Sequence of chain 1.B:
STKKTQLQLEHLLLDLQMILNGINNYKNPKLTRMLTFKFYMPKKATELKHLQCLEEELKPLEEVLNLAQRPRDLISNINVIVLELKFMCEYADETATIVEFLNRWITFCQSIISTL

This protein binds this small molecule.
Small molecule (SMILES): [H]/N=C(\N)N[C@H](CC(C)C)C(=O)NCC(=O)N1CCC(c2cc(-c3ccc(OCc4ccc(C(=O)O)o4)c(Cl)c3Cl)nn2C)CC1

Binding-site contacts:
Ligand atom O44 contacts residue THR41 of chain 1.B at 3.4 Å (h-bond).
Ligand atom C16 contacts residue LEU72 of chain 1.B at 3.8 Å (hydrophobic).
Ligand atom C38 contacts residue THR111 of chain 1.B at 3.8 Å.
Ligand atom CL9 contacts residue MET39 of chain 1.B at 3.6 Å.
Ligand atom C18 contacts residue LYS35 of chain 1.B at 3.4 Å.
Ligand atom CL9 contacts residue ALA73 of chain 1.B at 3.6 Å.
Ligand atom C10 contacts residue ARG38 of chain 1.B at 3.0 Å.
Ligand atom C21 contacts residue LEU72 of chain 1.B at 3.8 Å (hydrophobic).
Ligand atom C30 contacts residue LEU72 of chain 1.B at 3.7 Å (hydrophobic).
Ligand atom C14 contacts residue LYS43 of chain 1.B at 3.7 Å.
Ligand atom C15 contacts residue THR41 of chain 1.B at 3.6 Å.
Ligand atom N1 contacts residue TYR45 of chain 1.B at 3.4 Å.
Ligand atom N7 contacts residue LEU72 of chain 1.B at 3.8 Å.
Ligand atom C30 contacts residue ARG38 of chain 1.B at 3.5 Å.
Ligand atom N4 contacts residue GLU62 of chain 1.B at 2.7 Å (salt-bridge).
Ligand atom C36 contacts residue LYS43 of chain 1.B at 3.9 Å.
Ligand atom O44 contacts residue PHE42 of chain 1.B at 3.5 Å.
Ligand atom N4 contacts residue PHE44 of chain 1.B at 3.8 Å.
Ligand atom N2 contacts residue LYS43 of chain 1.B at 3.4 Å (salt-bridge).
Ligand atom C25 contacts residue LYS43 of chain 1.B at 3.6 Å.
Ligand atom C39 contacts residue LYS35 of chain 1.B at 3.3 Å.
Ligand atom C35 contacts residue LYS35 of chain 1.B at 3.1 Å.
Ligand atom C13 contacts residue LEU72 of chain 1.B at 3.8 Å (hydrophobic).
Ligand atom O41 contacts residue PRO34 of chain 1.B at 3.4 Å.
Ligand atom C33 contacts residue ARG38 of chain 1.B at 3.0 Å.
Ligand atom O43 contacts residue LEU72 of chain 1.B at 3.6 Å.
Ligand atom C28 contacts residue PHE42 of chain 1.B at 3.8 Å (hydrophobic).
Ligand atom C24 contacts residue ARG38 of chain 1.B at 3.5 Å.
Ligand atom O42 contacts residue ARG38 of chain 1.B at 3.6 Å.
Ligand atom C27 contacts residue PHE42 of chain 1.B at 3.6 Å (hydrophobic).
Ligand atom O44 contacts residue LYS43 of chain 1.B at 2.9 Å (salt-bridge).
Ligand atom CL8 contacts residue VAL69 of chain 1.B at 3.7 Å.
Ligand atom C38 contacts residue TYR45 of chain 1.B at 3.6 Å (hydrophobic).
Ligand atom C22 contacts residue THR41 of chain 1.B at 3.6 Å.
Ligand atom C17 contacts residue GLU62 of chain 1.B at 3.4 Å.
Ligand atom O40 contacts residue ARG38 of chain 1.B at 3.5 Å (salt-bridge).
Ligand atom N4 contacts residue LYS43 of chain 1.B at 3.2 Å (salt-bridge).
Ligand atom C17 contacts residue PRO65 of chain 1.B at 3.8 Å (hydrophobic).
Ligand atom N4 contacts residue PRO65 of chain 1.B at 3.5 Å.
Ligand atom N1 contacts residue GLU62 of chain 1.B at 2.8 Å (salt-bridge).